Binding-site contacts:
Ligand atom O4 contacts residue GLY12 of chain 1.A at 3.5 Å.
Ligand atom C25 contacts residue ILE11 of chain 1.A at 3.5 Å (hydrophobic).
Ligand atom C27 contacts residue GLN132 of chain 1.A at 3.5 Å.
Ligand atom O37 contacts residue VAL65 of chain 1.A at 3.1 Å.
Ligand atom C28 contacts residue GLN132 of chain 1.A at 3.0 Å.
Ligand atom C14 contacts residue LYS34 of chain 1.A at 3.7 Å.
Ligand atom C8 contacts residue ALA32 of chain 1.A at 3.5 Å (hydrophobic).
Ligand atom C8 contacts residue GLU82 of chain 1.A at 3.6 Å.
Ligand atom C9 contacts residue PHE81 of chain 1.A at 3.6 Å (hydrophobic).
Ligand atom O5 contacts residue GLU82 of chain 1.A at 3.7 Å.
Ligand atom C4 contacts residue PHE83 of chain 1.A at 3.8 Å (hydrophobic).
Ligand atom O5 contacts residue LEU84 of chain 1.A at 2.7 Å (h-bond).
Ligand atom O37 contacts residue PHE81 of chain 1.A at 3.5 Å.
Ligand atom C3 contacts residue LEU84 of chain 1.A at 3.1 Å (hydrophobic).
Ligand atom N1 contacts residue VAL65 of chain 1.A at 3.8 Å.
Ligand atom C10 contacts residue LEU135 of chain 1.A at 3.6 Å (hydrophobic).
Ligand atom C20 contacts residue ILE11 of chain 1.A at 3.6 Å (hydrophobic).
Ligand atom C2 contacts residue ILE11 of chain 1.A at 3.8 Å (hydrophobic).
Ligand atom C1 contacts residue ILE11 of chain 1.A at 3.6 Å (hydrophobic).
Ligand atom O5 contacts residue PHE83 of chain 1.A at 3.4 Å.
Ligand atom C13 contacts residue PHE81 of chain 1.A at 3.8 Å (hydrophobic).
Ligand atom N1 contacts residue LEU135 of chain 1.A at 3.8 Å.
Ligand atom C7 contacts residue LEU135 of chain 1.A at 3.3 Å (hydrophobic).
Ligand atom C8 contacts residue LEU84 of chain 1.A at 3.8 Å (hydrophobic).
Ligand atom C26 contacts residue GLU13 of chain 1.A at 3.8 Å.
Ligand atom C27 contacts residue ASN133 of chain 1.A at 3.7 Å.
Ligand atom C4 contacts residue ILE11 of chain 1.A at 3.7 Å (hydrophobic).
Ligand atom C6 contacts residue LEU135 of chain 1.A at 3.7 Å (hydrophobic).
Ligand atom C8 contacts residue LEU135 of chain 1.A at 3.5 Å (hydrophobic).
Ligand atom N1 contacts residue ALA32 of chain 1.A at 3.5 Å.
Ligand atom C28 contacts residue ASP87 of chain 1.A at 3.0 Å.
Ligand atom C15 contacts residue LYS34 of chain 1.A at 3.6 Å.
Ligand atom C3 contacts residue ILE11 of chain 1.A at 3.6 Å (hydrophobic).
Ligand atom C17 contacts residue VAL19 of chain 1.A at 3.8 Å (hydrophobic).
Ligand atom N4 contacts residue GLN132 of chain 1.A at 3.6 Å (h-bond).
Ligand atom N3 contacts residue ILE11 of chain 1.A at 3.6 Å.
Ligand atom C3 contacts residue HIS85 of chain 1.A at 3.4 Å.
Ligand atom N1 contacts residue GLU82 of chain 1.A at 2.8 Å (salt-bridge).
Ligand atom O5 contacts residue ALA32 of chain 1.A at 3.8 Å.
Ligand atom C4 contacts residue LEU84 of chain 1.A at 2.8 Å (hydrophobic).

The small molecule below binds the protein below.
Small molecule (SMILES): CN[C@@H]1C[C@H]2O[C@@](C)([C@@H]1OC)n1c3ccccc3c3c4c(c5c6ccccc6n2c5c31)C(=O)N[C@@H]4O

Sequence of chain 1.A:
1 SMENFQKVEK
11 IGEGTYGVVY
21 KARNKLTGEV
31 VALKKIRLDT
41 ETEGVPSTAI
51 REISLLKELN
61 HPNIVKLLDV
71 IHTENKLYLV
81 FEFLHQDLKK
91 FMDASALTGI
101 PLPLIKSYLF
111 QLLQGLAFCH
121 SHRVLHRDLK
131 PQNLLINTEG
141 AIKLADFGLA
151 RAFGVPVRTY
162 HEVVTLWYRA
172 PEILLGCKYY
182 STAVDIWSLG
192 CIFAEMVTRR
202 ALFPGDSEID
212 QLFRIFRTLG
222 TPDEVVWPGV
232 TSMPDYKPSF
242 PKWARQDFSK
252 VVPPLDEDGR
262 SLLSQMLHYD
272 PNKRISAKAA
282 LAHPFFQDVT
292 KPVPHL